Sequence of chain 1.A:
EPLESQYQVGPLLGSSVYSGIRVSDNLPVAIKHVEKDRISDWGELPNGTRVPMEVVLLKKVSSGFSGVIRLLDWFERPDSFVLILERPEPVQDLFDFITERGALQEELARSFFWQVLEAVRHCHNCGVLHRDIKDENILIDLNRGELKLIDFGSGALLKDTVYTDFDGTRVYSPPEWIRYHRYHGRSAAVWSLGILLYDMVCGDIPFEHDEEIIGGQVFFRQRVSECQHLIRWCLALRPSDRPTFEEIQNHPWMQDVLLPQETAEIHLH

A small-molecule ligand and the protein it binds are described below.
Small molecule (SMILES): NCCCNC(=O)c1ccc(-c2cccc3sc(C(=O)O)cc23)s1

Binding-site contacts:
Ligand atom S1 contacts residue LYS68 of chain 1.A at 4.3 Å.
Ligand atom C8 contacts residue ILE105 of chain 1.A at 3.9 Å (hydrophobic).
Ligand atom C3 contacts residue ILE186 of chain 1.A at 3.7 Å (hydrophobic).
Ligand atom N1 contacts residue LYS68 of chain 1.A at 3.8 Å.
Ligand atom O1 contacts residue LYS68 of chain 1.A at 2.4 Å (salt-bridge).
Ligand atom N2 contacts residue VAL70 of chain 1.A at 4.1 Å.
Ligand atom S1 contacts residue ILE186 of chain 1.A at 4.3 Å.
Ligand atom C4 contacts residue ILE186 of chain 1.A at 3.6 Å (hydrophobic).
Ligand atom C1 contacts residue LYS68 of chain 1.A at 3.3 Å.
Ligand atom C16 contacts residue LYS68 of chain 1.A at 4.3 Å.
Ligand atom C8 contacts residue LEU121 of chain 1.A at 4.2 Å (hydrophobic).
Ligand atom C8 contacts residue ALA66 of chain 1.A at 3.6 Å (hydrophobic).
Ligand atom C7 contacts residue ALA66 of chain 1.A at 4.1 Å (hydrophobic).
Ligand atom O1 contacts residue ASP187 of chain 1.A at 3.2 Å.
Ligand atom N1 contacts residue ASP187 of chain 1.A at 4.0 Å.
Ligand atom C7 contacts residue LEU121 of chain 1.A at 4.1 Å (hydrophobic).
Ligand atom C6 contacts residue ILE186 of chain 1.A at 4.2 Å (hydrophobic).
Ligand atom C1 contacts residue VAL53 of chain 1.A at 4.3 Å (hydrophobic).
Ligand atom C2 contacts residue VAL53 of chain 1.A at 3.8 Å (hydrophobic).
Ligand atom C10 contacts residue LEU175 of chain 1.A at 3.5 Å (hydrophobic).
Ligand atom C1 contacts residue ASP187 of chain 1.A at 3.9 Å.
Ligand atom C9 contacts residue LEU175 of chain 1.A at 3.7 Å (hydrophobic).
Ligand atom C12 contacts residue LEU175 of chain 1.A at 4.2 Å (hydrophobic).
Ligand atom C8 contacts residue LEU175 of chain 1.A at 4.3 Å (hydrophobic).
Ligand atom C7 contacts residue ILE186 of chain 1.A at 3.9 Å (hydrophobic).
Ligand atom N2 contacts residue LYS68 of chain 1.A at 3.6 Å.
Ligand atom N2 contacts residue HIS69 of chain 1.A at 4.2 Å.
Ligand atom S2 contacts residue VAL127 of chain 1.A at 4.2 Å.
Ligand atom N1 contacts residue VAL53 of chain 1.A at 4.2 Å.
Ligand atom C10 contacts residue ALA66 of chain 1.A at 4.2 Å (hydrophobic).
Ligand atom C9 contacts residue ALA66 of chain 1.A at 3.7 Å (hydrophobic).
Ligand atom S2 contacts residue LEU175 of chain 1.A at 3.8 Å.
Ligand atom C11 contacts residue LEU175 of chain 1.A at 3.9 Å (hydrophobic).
Ligand atom C8 contacts residue GLU122 of chain 1.A at 3.4 Å.
Ligand atom C16 contacts residue SER47 of chain 1.A at 4.2 Å.
Ligand atom C15 contacts residue ASP187 of chain 1.A at 3.6 Å.
Ligand atom C9 contacts residue GLU122 of chain 1.A at 3.4 Å.
Ligand atom C15 contacts residue LYS68 of chain 1.A at 3.7 Å.
Ligand atom C5 contacts residue VAL53 of chain 1.A at 3.8 Å (hydrophobic).
Ligand atom O2 contacts residue VAL127 of chain 1.A at 3.5 Å.